The small molecule below binds the protein below.
Small molecule (SMILES): O=C(Cc1ccc(O)cc1)Nc1ncc(-c2ccc(O)cc2)nc1Cc1ccccc1

Sequence of chain 1.A:
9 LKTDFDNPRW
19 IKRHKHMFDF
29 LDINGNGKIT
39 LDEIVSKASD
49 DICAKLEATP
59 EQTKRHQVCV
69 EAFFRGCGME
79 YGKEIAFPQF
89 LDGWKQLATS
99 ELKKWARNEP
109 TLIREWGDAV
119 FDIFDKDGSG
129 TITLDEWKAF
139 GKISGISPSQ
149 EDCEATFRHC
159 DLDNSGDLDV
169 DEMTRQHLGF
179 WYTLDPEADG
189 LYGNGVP

Binding-site contacts:
Ligand atom C10 contacts residue ILE141 of chain 1.A at 3.8 Å (hydrophobic).
Ligand atom O17 contacts residue HIS175 of chain 1.A at 3.3 Å.
Ligand atom N7 contacts residue MET25 of chain 1.A at 3.8 Å.
Ligand atom N1 contacts residue TRP114 of chain 1.A at 3.6 Å.
Ligand atom O25 contacts residue TRP92 of chain 1.A at 3.2 Å (h-bond).
Ligand atom C29 contacts residue MET25 of chain 1.A at 3.8 Å (hydrophobic).
Ligand atom C5 contacts residue TRP179 of chain 1.A at 3.5 Å (hydrophobic).
Ligand atom C29 contacts residue PHE28 of chain 1.A at 3.7 Å (hydrophobic).
Ligand atom N4 contacts residue TRP114 of chain 1.A at 3.3 Å.
Ligand atom C15 contacts residue HIS175 of chain 1.A at 3.7 Å.
Ligand atom O33 contacts residue TYR190 of chain 1.A at 2.6 Å (h-bond).
Ligand atom C22 contacts residue MET25 of chain 1.A at 3.5 Å (hydrophobic).
Ligand atom O17 contacts residue GLY115 of chain 1.A at 3.5 Å.
Ligand atom C13 contacts residue HIS175 of chain 1.A at 3.5 Å.
Ligand atom C12 contacts residue VAL118 of chain 1.A at 3.5 Å (hydrophobic).
Ligand atom O17 contacts residue MET171 of chain 1.A at 3.6 Å.
Ligand atom C14 contacts residue HIS175 of chain 1.A at 3.4 Å.
Ligand atom C2 contacts residue TYR190 of chain 1.A at 3.7 Å (hydrophobic).
Ligand atom O25 contacts residue MET25 of chain 1.A at 3.7 Å.
Ligand atom C20 contacts residue PHE72 of chain 1.A at 3.7 Å (hydrophobic).
Ligand atom C16 contacts residue VAL118 of chain 1.A at 3.8 Å (hydrophobic).
Ligand atom C5 contacts residue TRP114 of chain 1.A at 3.5 Å (hydrophobic).
Ligand atom O25 contacts residue PHE88 of chain 1.A at 3.2 Å.
Ligand atom C23 contacts residue TRP179 of chain 1.A at 3.4 Å (hydrophobic).
Ligand atom C21 contacts residue MET25 of chain 1.A at 3.7 Å (hydrophobic).
Ligand atom C22 contacts residue HIS22 of chain 1.A at 3.5 Å.
Ligand atom C5 contacts residue HIS175 of chain 1.A at 3.7 Å.
Ligand atom C20 contacts residue LEU29 of chain 1.A at 3.7 Å (hydrophobic).
Ligand atom C23 contacts residue HIS22 of chain 1.A at 3.4 Å.
Ligand atom C28 contacts residue ILE50 of chain 1.A at 3.8 Å (hydrophobic).
Ligand atom N4 contacts residue HIS175 of chain 1.A at 3.0 Å (h-bond).
Ligand atom C32 contacts residue ILE141 of chain 1.A at 3.5 Å (hydrophobic).
Ligand atom C22 contacts residue TRP92 of chain 1.A at 3.4 Å (hydrophobic).
Ligand atom C21 contacts residue LEU29 of chain 1.A at 3.6 Å (hydrophobic).
Ligand atom C24 contacts residue TRP179 of chain 1.A at 3.4 Å (hydrophobic).
Ligand atom C31 contacts residue ILE141 of chain 1.A at 3.6 Å (hydrophobic).
Ligand atom C23 contacts residue TRP92 of chain 1.A at 3.3 Å (hydrophobic).
Ligand atom O25 contacts residue HIS22 of chain 1.A at 2.8 Å (h-bond).
Ligand atom C9 contacts residue TRP114 of chain 1.A at 3.6 Å (hydrophobic).
Ligand atom C12 contacts residue HIS175 of chain 1.A at 3.4 Å.